This small molecule binds to this protein.
Small molecule (SMILES): CC(=O)N[C@@H]1[C@@H](O)[C@H](O)[C@@H](CO)O[C@H]1O

Sequence of chain 1.A:
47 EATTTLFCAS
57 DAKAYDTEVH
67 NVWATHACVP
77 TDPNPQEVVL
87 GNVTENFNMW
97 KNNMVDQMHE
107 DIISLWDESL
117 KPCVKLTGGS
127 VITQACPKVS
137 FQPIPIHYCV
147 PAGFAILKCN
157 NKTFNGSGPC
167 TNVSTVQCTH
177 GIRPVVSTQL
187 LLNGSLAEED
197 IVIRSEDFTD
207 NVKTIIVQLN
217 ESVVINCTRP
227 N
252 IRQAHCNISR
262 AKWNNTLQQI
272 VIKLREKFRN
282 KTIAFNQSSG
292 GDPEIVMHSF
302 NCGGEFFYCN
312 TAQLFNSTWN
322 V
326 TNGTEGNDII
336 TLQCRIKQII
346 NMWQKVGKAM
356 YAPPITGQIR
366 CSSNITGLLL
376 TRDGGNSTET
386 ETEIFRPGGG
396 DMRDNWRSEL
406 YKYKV

Binding-site contacts:
Ligand atom C5 contacts residue ASN189 of chain 1.A at 3.6 Å.
Ligand atom O7 contacts residue ASN302 of chain 1.A at 3.7 Å.
Ligand atom C7 contacts residue ASN189 of chain 1.A at 3.9 Å.
Ligand atom C3 contacts residue SER367 of chain 1.A at 4.1 Å.
Ligand atom C4 contacts residue ASN189 of chain 1.A at 4.2 Å.
Ligand atom C1 contacts residue ASN189 of chain 1.A at 1.4 Å.
Ligand atom O4 contacts residue SER367 of chain 1.A at 4.4 Å.
Ligand atom C3 contacts residue SER368 of chain 1.A at 4.1 Å.
Ligand atom C3 contacts residue ASN189 of chain 1.A at 3.8 Å.
Ligand atom C5 contacts residue NAG1 of chain 1.K at 3.5 Å.
Ligand atom O5 contacts residue ASN189 of chain 1.A at 2.3 Å (h-bond).
Ligand atom N2 contacts residue ASN189 of chain 1.A at 3.0 Å (h-bond).
Ligand atom C2 contacts residue ASN189 of chain 1.A at 2.5 Å.
Ligand atom C1 contacts residue SER368 of chain 1.A at 4.1 Å.
Ligand atom C2 contacts residue SER368 of chain 1.A at 3.8 Å.
Ligand atom C6 contacts residue NAG1 of chain 1.K at 3.3 Å.
Ligand atom C8 contacts residue SER368 of chain 1.A at 3.3 Å.
Ligand atom N2 contacts residue SER368 of chain 1.A at 2.8 Å (h-bond).
Ligand atom C5 contacts residue SER367 of chain 1.A at 3.9 Å.
Ligand atom C1 contacts residue NAG1 of chain 1.K at 4.1 Å.
Ligand atom C8 contacts residue PHE301 of chain 1.A at 4.0 Å (hydrophobic).
Ligand atom O5 contacts residue NAG1 of chain 1.K at 3.2 Å.
Ligand atom C8 contacts residue ASN302 of chain 1.A at 3.4 Å.
Ligand atom O6 contacts residue NAG1 of chain 1.K at 3.9 Å.
Ligand atom C7 contacts residue SER368 of chain 1.A at 3.5 Å.
Ligand atom O3 contacts residue CYS366 of chain 1.A at 4.5 Å.
Ligand atom C7 contacts residue ASN302 of chain 1.A at 3.9 Å.
Ligand atom O7 contacts residue PRO139 of chain 1.A at 3.9 Å.
Ligand atom C8 contacts residue LEU188 of chain 1.A at 3.6 Å (hydrophobic).
Ligand atom C4 contacts residue SER367 of chain 1.A at 4.4 Å.
Ligand atom O7 contacts residue ASN189 of chain 1.A at 4.2 Å.
Ligand atom C1 contacts residue SER367 of chain 1.A at 4.3 Å.